Sequence of chain 1.B:
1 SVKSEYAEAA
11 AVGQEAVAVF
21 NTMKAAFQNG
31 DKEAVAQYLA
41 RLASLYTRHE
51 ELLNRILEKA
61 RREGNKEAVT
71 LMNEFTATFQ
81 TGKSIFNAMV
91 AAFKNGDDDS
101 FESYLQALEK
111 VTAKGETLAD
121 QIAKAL

This protein binds this small molecule.
Small molecule (SMILES): COc1ccc(-n2nc(C(N)=O)c3c2C(=O)N(c2ccc(N4CCCCC4=O)cc2)CC3)cc1

Binding-site contacts:
Ligand atom N2 contacts residue PHE79 of chain 1.B at 3.8 Å.
Ligand atom C15 contacts residue ILE122 of chain 1.B at 3.6 Å (hydrophobic).
Ligand atom C6 contacts residue ILE122 of chain 1.B at 3.6 Å (hydrophobic).
Ligand atom C2 contacts residue ALA9 of chain 1.B at 3.7 Å (hydrophobic).
Ligand atom C15 contacts residue LEU53 of chain 1.B at 3.8 Å (hydrophobic).
Ligand atom N1 contacts residue ALA10 of chain 1.B at 3.9 Å.
Ligand atom C10 contacts residue ALA10 of chain 1.B at 3.8 Å (hydrophobic).
Ligand atom O4 contacts residue LEU53 of chain 1.B at 3.4 Å.
Ligand atom C25 contacts residue GLY82 of chain 1.B at 3.9 Å.
Ligand atom O1 contacts residue GLN14 of chain 1.B at 3.1 Å (h-bond).
Ligand atom C19 contacts residue PHE79 of chain 1.B at 3.8 Å (hydrophobic).
Ligand atom C1 contacts residue LEU53 of chain 1.B at 3.8 Å (hydrophobic).
Ligand atom C21 contacts residue THR112 of chain 1.B at 3.6 Å.
Ligand atom C3 contacts residue ALA10 of chain 1.B at 3.9 Å (hydrophobic).
Ligand atom C21 contacts residue TYR46 of chain 1.B at 3.7 Å (hydrophobic).
Ligand atom N1 contacts residue ALA119 of chain 1.B at 3.7 Å.
Ligand atom C17 contacts residue GLN14 of chain 1.B at 3.9 Å.
Ligand atom C20 contacts residue TYR46 of chain 1.B at 3.8 Å (hydrophobic).
Ligand atom C11 contacts residue GLN14 of chain 1.B at 3.9 Å.
Ligand atom N6 contacts residue ALA10 of chain 1.B at 3.5 Å.
Ligand atom C12 contacts residue ALA119 of chain 1.B at 3.9 Å (hydrophobic).
Ligand atom N3 contacts residue ALA10 of chain 1.B at 3.3 Å.
Ligand atom C3 contacts residue TYR6 of chain 1.B at 3.6 Å (hydrophobic).
Ligand atom O3 contacts residue HIS49 of chain 1.B at 3.0 Å (h-bond).
Ligand atom O2 contacts residue GLY115 of chain 1.B at 3.7 Å.
Ligand atom C5 contacts residue ALA119 of chain 1.B at 3.6 Å (hydrophobic).
Ligand atom C22 contacts residue GLU116 of chain 1.B at 3.8 Å.
Ligand atom O3 contacts residue PHE75 of chain 1.B at 3.7 Å.
Ligand atom C14 contacts residue PHE79 of chain 1.B at 3.9 Å (hydrophobic).
Ligand atom C22 contacts residue GLY115 of chain 1.B at 3.8 Å.
Ligand atom O3 contacts residue GLY13 of chain 1.B at 3.6 Å.
Ligand atom N6 contacts residue TYR6 of chain 1.B at 3.9 Å.
Ligand atom C2 contacts residue TYR6 of chain 1.B at 3.8 Å (hydrophobic).
Ligand atom O4 contacts residue ILE122 of chain 1.B at 3.7 Å.
Ligand atom C18 contacts residue THR112 of chain 1.B at 3.8 Å.
Ligand atom C8 contacts residue GLY13 of chain 1.B at 3.7 Å.
Ligand atom N3 contacts residue TYR6 of chain 1.B at 3.5 Å (h-bond).
Ligand atom C15 contacts residue MET72 of chain 1.B at 3.6 Å (hydrophobic).
Ligand atom C44 contacts residue GLY13 of chain 1.B at 3.8 Å.
Ligand atom C13 contacts residue ALA119 of chain 1.B at 3.6 Å (hydrophobic).